Binding-site contacts:
Ligand atom C32 contacts residue MET67 of chain 8.A at 4.3 Å (hydrophobic).
Ligand atom C04 contacts residue PHE66 of chain 8.A at 3.8 Å (hydrophobic).
Ligand atom C33 contacts residue PHE66 of chain 8.A at 3.5 Å (hydrophobic).
Ligand atom C31 contacts residue PHE66 of chain 8.A at 4.0 Å (hydrophobic).
Ligand atom C04 contacts residue MET32 of chain 8.A at 3.6 Å (hydrophobic).
Ligand atom C25 contacts residue GLY82 of chain 8.A at 3.2 Å.
Ligand atom C02 contacts residue MET32 of chain 8.A at 4.4 Å (hydrophobic).
Ligand atom N05 contacts residue PHE66 of chain 8.A at 3.8 Å.
Ligand atom C02 contacts residue PHE66 of chain 8.A at 3.9 Å (hydrophobic).
Ligand atom C22 contacts residue LEU36 of chain 8.A at 3.7 Å (hydrophobic).
Ligand atom C32 contacts residue PHE66 of chain 8.A at 4.0 Å (hydrophobic).
Ligand atom O04 contacts residue ILE33 of chain 8.A at 4.4 Å.
Ligand atom C31 contacts residue ILE33 of chain 8.A at 4.5 Å (hydrophobic).
Ligand atom C12 contacts residue MET32 of chain 8.A at 4.0 Å (hydrophobic).
Ligand atom C22 contacts residue GLY82 of chain 8.A at 4.2 Å.
Ligand atom C30 contacts residue MET32 of chain 8.A at 4.2 Å (hydrophobic).
Ligand atom O02 contacts residue ILE79 of chain 8.A at 4.1 Å.
Ligand atom C24 contacts residue GLU81 of chain 8.A at 4.5 Å.
Ligand atom O04 contacts residue PHE66 of chain 8.A at 4.4 Å.
Ligand atom O04 contacts residue ASN30 of chain 8.A at 4.5 Å.
Ligand atom C02 contacts residue ILE79 of chain 8.A at 4.0 Å (hydrophobic).
Ligand atom C24 contacts residue ILE79 of chain 8.A at 4.3 Å (hydrophobic).
Ligand atom C01 contacts residue PHE66 of chain 8.A at 4.4 Å (hydrophobic).
Ligand atom C05 contacts residue PHE66 of chain 8.A at 4.4 Å (hydrophobic).
Ligand atom C03 contacts residue MET32 of chain 8.A at 4.3 Å (hydrophobic).
Ligand atom C24 contacts residue GLY82 of chain 8.A at 4.2 Å.
Ligand atom C23 contacts residue ILE79 of chain 8.A at 4.4 Å (hydrophobic).
Ligand atom N04 contacts residue MET32 of chain 8.A at 4.4 Å.
Ligand atom N03 contacts residue PHE66 of chain 8.A at 4.1 Å.
Ligand atom C33 contacts residue MET67 of chain 8.A at 4.2 Å (hydrophobic).
Ligand atom C26 contacts residue MET32 of chain 8.A at 3.5 Å (hydrophobic).
Ligand atom C22 contacts residue PHE66 of chain 8.A at 3.7 Å (hydrophobic).
Ligand atom O04 contacts residue MET32 of chain 8.A at 3.3 Å.
Ligand atom C30 contacts residue PHE66 of chain 8.A at 4.0 Å (hydrophobic).
Ligand atom C24 contacts residue ARG83 of chain 8.A at 4.1 Å.
Ligand atom C01 contacts residue MET32 of chain 8.A at 4.0 Å (hydrophobic).
Ligand atom C25 contacts residue LEU36 of chain 8.A at 4.3 Å (hydrophobic).

Sequence of chain 8.A:
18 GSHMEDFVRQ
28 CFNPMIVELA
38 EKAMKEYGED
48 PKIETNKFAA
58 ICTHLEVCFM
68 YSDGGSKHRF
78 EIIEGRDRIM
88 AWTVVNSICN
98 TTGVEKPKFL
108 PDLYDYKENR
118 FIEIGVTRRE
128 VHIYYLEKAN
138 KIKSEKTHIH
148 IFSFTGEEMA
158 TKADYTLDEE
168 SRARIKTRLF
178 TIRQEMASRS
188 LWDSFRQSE

This small molecule binds to this protein.
Small molecule (SMILES): C[C@H](C[C@@H](C[C@H](C[C@@H](C[C@@H](CCN1CCCC1=O)N1CCCC1=O)N1CCCC1=O)N1CCCC1=O)N1CCCC1=O)N1CCCC1=O